Sequence of chain 1.A:
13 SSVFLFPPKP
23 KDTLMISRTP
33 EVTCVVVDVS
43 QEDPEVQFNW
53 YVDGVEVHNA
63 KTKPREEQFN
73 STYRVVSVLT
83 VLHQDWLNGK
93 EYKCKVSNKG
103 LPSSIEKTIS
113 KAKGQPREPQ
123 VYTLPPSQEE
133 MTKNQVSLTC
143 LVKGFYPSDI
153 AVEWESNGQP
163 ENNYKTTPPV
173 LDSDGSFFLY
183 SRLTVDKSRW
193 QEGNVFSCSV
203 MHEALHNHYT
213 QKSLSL

Binding-site contacts:
Ligand atom C1 contacts residue ASN72 of chain 1.A at 1.4 Å.
Ligand atom O6 contacts residue VAL39 of chain 1.A at 3.7 Å.
Ligand atom C5 contacts residue MAN7 of chain 1.D at 3.9 Å.
Ligand atom O4 contacts residue MAN7 of chain 1.D at 2.9 Å (h-bond).
Ligand atom O7 contacts residue VAL39 of chain 1.A at 3.5 Å.
Ligand atom N2 contacts residue ASP40 of chain 1.A at 3.3 Å (salt-bridge).
Ligand atom C2 contacts residue THR35 of chain 1.A at 3.7 Å.
Ligand atom C1 contacts residue PHE16 of chain 1.A at 3.6 Å (hydrophobic).
Ligand atom O2 contacts residue PHE18 of chain 1.A at 3.8 Å.
Ligand atom C6 contacts residue PHE16 of chain 1.A at 3.8 Å (hydrophobic).
Ligand atom O4 contacts residue BMA3 of chain 1.D at 3.4 Å (h-bond).
Ligand atom C6 contacts residue PHE18 of chain 1.A at 3.6 Å (hydrophobic).
Ligand atom C6 contacts residue PHE18 of chain 1.A at 3.8 Å (hydrophobic).
Ligand atom C3 contacts residue LYS21 of chain 1.A at 3.6 Å.
Ligand atom C7 contacts residue ASN72 of chain 1.A at 3.2 Å.
Ligand atom C3 contacts residue ASP40 of chain 1.A at 3.9 Å.
Ligand atom C8 contacts residue ASN72 of chain 1.A at 3.4 Å.
Ligand atom N2 contacts residue ASN72 of chain 1.A at 2.6 Å (h-bond).
Ligand atom C2 contacts residue ASN72 of chain 1.A at 2.2 Å.
Ligand atom C5 contacts residue PHE18 of chain 1.A at 3.6 Å (hydrophobic).
Ligand atom O4 contacts residue LYS21 of chain 1.A at 3.0 Å.
Ligand atom C3 contacts residue THR35 of chain 1.A at 3.6 Å.
Ligand atom C1 contacts residue PHE18 of chain 1.A at 3.7 Å (hydrophobic).
Ligand atom C2 contacts residue PHE16 of chain 1.A at 3.5 Å (hydrophobic).
Ligand atom O7 contacts residue ARG76 of chain 1.A at 2.9 Å (salt-bridge).
Ligand atom O5 contacts residue LYS21 of chain 1.A at 3.7 Å.
Ligand atom O4 contacts residue VAL39 of chain 1.A at 3.7 Å.
Ligand atom O6 contacts residue PHE16 of chain 1.A at 3.6 Å.
Ligand atom O6 contacts residue PHE18 of chain 1.A at 3.6 Å.
Ligand atom C6 contacts residue GLN70 of chain 1.A at 3.5 Å.
Ligand atom O3 contacts residue LYS21 of chain 1.A at 2.3 Å (salt-bridge).
Ligand atom O2 contacts residue THR35 of chain 1.A at 3.0 Å (h-bond).
Ligand atom C4 contacts residue PHE16 of chain 1.A at 3.8 Å (hydrophobic).
Ligand atom C5 contacts residue ASN72 of chain 1.A at 3.7 Å.
Ligand atom C2 contacts residue PHE18 of chain 1.A at 3.7 Å (hydrophobic).
Ligand atom O2 contacts residue PRO19 of chain 1.A at 3.1 Å (h-bond).
Ligand atom C3 contacts residue ASN72 of chain 1.A at 3.6 Å.
Ligand atom O5 contacts residue ASN72 of chain 1.A at 2.5 Å (h-bond).
Ligand atom C7 contacts residue ARG76 of chain 1.A at 3.8 Å.
Ligand atom O3 contacts residue GLU33 of chain 1.A at 3.3 Å (salt-bridge).

The protein below binds the small molecule below.
Small molecule (SMILES): CC(=O)N[C@H]1[C@H](O[C@H]2[C@H](O)[C@@H](NC(C)=O)CO[C@@H]2CO)O[C@H](CO)[C@@H](O[C@@H]2O[C@H](CO[C@H]3O[C@H](CO)[C@@H](O)[C@H](O)[C@@H]3O[C@@H]3O[C@H](CO)[C@@H](O[C@@H]4O[C@H](CO)[C@H](O)[C@H](O)[C@H]4O)[C@H](O)[C@H]3NC(C)=O)[C@@H](O)[C@H](O[C@H]3O[C@H](CO)[C@@H](O)[C@H](O)[C@@H]3O[C@@H]3O[C@H](CO)[C@@H](O)[C@H](O)[C@H]3NC(C)=O)[C@@H]2O)[C@@H]1O